Binding-site contacts:
Ligand atom C6 contacts residue TYR370 of chain 1.A at 3.0 Å (hydrophobic).
Ligand atom C8 contacts residue ASN378 of chain 1.A at 3.0 Å.
Ligand atom O5 contacts residue ASN378 of chain 1.A at 2.4 Å (h-bond).
Ligand atom C5 contacts residue ASP384 of chain 1.A at 4.0 Å.
Ligand atom C1 contacts residue ASN378 of chain 1.A at 1.4 Å.
Ligand atom C1 contacts residue SER380 of chain 1.A at 4.2 Å.
Ligand atom O6 contacts residue ASP384 of chain 1.A at 3.6 Å.
Ligand atom O5 contacts residue TYR370 of chain 1.A at 4.1 Å.
Ligand atom N2 contacts residue ASN378 of chain 1.A at 2.9 Å (h-bond).
Ligand atom C2 contacts residue ASN378 of chain 1.A at 2.5 Å.
Ligand atom O5 contacts residue MET381 of chain 1.A at 3.7 Å.
Ligand atom C4 contacts residue TYR370 of chain 1.A at 3.9 Å (hydrophobic).
Ligand atom O6 contacts residue TYR385 of chain 1.A at 3.3 Å.
Ligand atom C6 contacts residue MET381 of chain 1.A at 4.4 Å (hydrophobic).
Ligand atom C5 contacts residue ASN378 of chain 1.A at 3.7 Å.
Ligand atom C5 contacts residue TYR370 of chain 1.A at 4.1 Å (hydrophobic).
Ligand atom C2 contacts residue GLN374 of chain 1.A at 4.4 Å.
Ligand atom O7 contacts residue ASN378 of chain 1.A at 4.3 Å.
Ligand atom O6 contacts residue TYR370 of chain 1.A at 3.6 Å.
Ligand atom C7 contacts residue ASN378 of chain 1.A at 3.2 Å.
Ligand atom C6 contacts residue TYR385 of chain 1.A at 3.9 Å (hydrophobic).
Ligand atom O7 contacts residue GLU373 of chain 1.A at 4.4 Å.
Ligand atom C8 contacts residue GLU373 of chain 1.A at 4.4 Å.
Ligand atom C6 contacts residue ASP384 of chain 1.A at 4.0 Å.
Ligand atom O6 contacts residue MET381 of chain 1.A at 3.3 Å.
Ligand atom C3 contacts residue ASN378 of chain 1.A at 3.8 Å.
Ligand atom C4 contacts residue ASN378 of chain 1.A at 4.2 Å.
Ligand atom C1 contacts residue GLN374 of chain 1.A at 4.2 Å.
Ligand atom O7 contacts residue GLN374 of chain 1.A at 4.2 Å.
Ligand atom C8 contacts residue GLN374 of chain 1.A at 3.4 Å.
Ligand atom C7 contacts residue GLN374 of chain 1.A at 4.0 Å.

This small molecule binds to this protein.
Small molecule (SMILES): CC(=O)N[C@@H]1[C@@H](O)[C@H](O)[C@@H](CO)O[C@H]1O

Sequence of chain 1.A:
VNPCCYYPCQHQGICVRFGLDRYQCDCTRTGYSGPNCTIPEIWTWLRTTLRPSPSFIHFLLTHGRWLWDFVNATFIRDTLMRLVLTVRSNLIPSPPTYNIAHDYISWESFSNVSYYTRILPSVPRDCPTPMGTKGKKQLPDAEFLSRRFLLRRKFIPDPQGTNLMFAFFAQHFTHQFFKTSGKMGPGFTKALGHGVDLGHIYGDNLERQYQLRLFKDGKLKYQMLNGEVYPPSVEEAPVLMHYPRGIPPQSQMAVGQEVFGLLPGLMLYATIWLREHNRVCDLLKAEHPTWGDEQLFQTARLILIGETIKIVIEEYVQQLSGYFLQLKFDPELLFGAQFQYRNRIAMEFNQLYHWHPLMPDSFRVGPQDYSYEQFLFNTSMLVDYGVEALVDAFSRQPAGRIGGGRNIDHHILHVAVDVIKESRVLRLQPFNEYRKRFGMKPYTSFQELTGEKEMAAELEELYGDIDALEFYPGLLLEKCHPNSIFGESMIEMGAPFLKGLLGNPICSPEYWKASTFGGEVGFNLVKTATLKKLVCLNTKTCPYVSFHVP